Sequence of chain 1.G:
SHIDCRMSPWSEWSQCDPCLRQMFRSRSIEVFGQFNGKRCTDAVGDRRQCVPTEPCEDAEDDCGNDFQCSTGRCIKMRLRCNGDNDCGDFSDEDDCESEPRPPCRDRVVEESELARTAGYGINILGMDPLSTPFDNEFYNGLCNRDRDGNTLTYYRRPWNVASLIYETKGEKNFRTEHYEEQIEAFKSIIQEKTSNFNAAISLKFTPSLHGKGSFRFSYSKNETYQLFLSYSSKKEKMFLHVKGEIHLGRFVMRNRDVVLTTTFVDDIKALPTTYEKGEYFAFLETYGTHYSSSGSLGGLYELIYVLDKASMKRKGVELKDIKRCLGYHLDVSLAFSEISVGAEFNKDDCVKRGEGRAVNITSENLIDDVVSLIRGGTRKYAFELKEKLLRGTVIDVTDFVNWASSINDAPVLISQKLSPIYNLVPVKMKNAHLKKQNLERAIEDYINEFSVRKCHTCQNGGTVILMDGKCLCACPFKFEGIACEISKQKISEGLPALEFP

Binding-site contacts:
Ligand atom C8 contacts residue LYS349 of chain 1.G at 3.8 Å.
Ligand atom O5 contacts residue GLU201 of chain 1.H at 3.3 Å (salt-bridge).
Ligand atom C2 contacts residue LYS349 of chain 1.G at 4.4 Å.
Ligand atom O5 contacts residue GLN199 of chain 1.H at 4.2 Å.
Ligand atom C1 contacts residue ASN394 of chain 1.G at 1.4 Å.
Ligand atom O7 contacts residue ASN394 of chain 1.G at 3.6 Å.
Ligand atom C1 contacts residue GLU201 of chain 1.H at 3.7 Å.
Ligand atom C6 contacts residue GLU201 of chain 1.H at 4.1 Å.
Ligand atom C4 contacts residue ASN394 of chain 1.G at 4.2 Å.
Ligand atom C6 contacts residue GLN199 of chain 1.H at 4.5 Å.
Ligand atom O6 contacts residue GLU201 of chain 1.H at 3.4 Å (salt-bridge).
Ligand atom C8 contacts residue ASN394 of chain 1.G at 3.2 Å.
Ligand atom C7 contacts residue LYS349 of chain 1.G at 3.9 Å.
Ligand atom O7 contacts residue LYS349 of chain 1.G at 3.2 Å.
Ligand atom N2 contacts residue LYS349 of chain 1.G at 3.4 Å.
Ligand atom N2 contacts residue ASN394 of chain 1.G at 3.0 Å (h-bond).
Ligand atom C7 contacts residue ASN394 of chain 1.G at 3.1 Å.
Ligand atom O5 contacts residue ASN394 of chain 1.G at 2.3 Å (h-bond).
Ligand atom C5 contacts residue GLN199 of chain 1.H at 4.5 Å.
Ligand atom C2 contacts residue ASN394 of chain 1.G at 2.5 Å.
Ligand atom C5 contacts residue ASN394 of chain 1.G at 3.7 Å.
Ligand atom C3 contacts residue ASN394 of chain 1.G at 3.8 Å.
Ligand atom O7 contacts residue ARG348 of chain 1.G at 4.3 Å.
Ligand atom C8 contacts residue THR396 of chain 1.G at 3.8 Å.

The small molecule below binds the protein below.
Small molecule (SMILES): CC(=O)N[C@H]1[C@H](O[C@H]2[C@H](O)[C@@H](NC(C)=O)CO[C@@H]2CO)O[C@H](CO)[C@@H](O)[C@@H]1O

Sequence of chain 1.H:
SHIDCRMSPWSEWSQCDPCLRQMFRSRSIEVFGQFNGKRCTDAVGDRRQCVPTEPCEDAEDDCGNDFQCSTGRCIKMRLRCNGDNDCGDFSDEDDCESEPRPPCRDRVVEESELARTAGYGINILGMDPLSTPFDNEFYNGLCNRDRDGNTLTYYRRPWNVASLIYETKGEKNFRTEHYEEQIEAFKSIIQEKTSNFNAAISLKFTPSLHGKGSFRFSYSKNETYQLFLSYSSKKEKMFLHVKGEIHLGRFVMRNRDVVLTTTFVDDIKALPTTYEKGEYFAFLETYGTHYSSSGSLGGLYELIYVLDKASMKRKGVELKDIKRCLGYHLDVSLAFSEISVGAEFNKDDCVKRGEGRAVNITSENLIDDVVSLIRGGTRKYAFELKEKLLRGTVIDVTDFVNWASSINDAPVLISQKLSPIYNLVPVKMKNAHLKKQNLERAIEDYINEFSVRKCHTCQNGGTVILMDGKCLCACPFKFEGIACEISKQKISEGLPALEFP